The small molecule below binds the protein below.
Small molecule (SMILES): CC(=O)N[C@@H]1[C@@H](O)[C@H](O)[C@@H](CO)O[C@H]1O

Binding-site contacts:
Ligand atom C1 contacts residue ASN179 of chain 1.A at 1.4 Å.
Ligand atom C7 contacts residue ASN179 of chain 1.A at 3.1 Å.
Ligand atom C7 contacts residue ASN200 of chain 1.A at 4.0 Å.
Ligand atom O6 contacts residue ARG304 of chain 1.A at 3.7 Å.
Ligand atom O7 contacts residue ASN179 of chain 1.A at 3.0 Å (h-bond).
Ligand atom O6 contacts residue SER306 of chain 1.A at 3.7 Å.
Ligand atom O6 contacts residue ASN179 of chain 1.A at 4.1 Å.
Ligand atom C5 contacts residue ARG304 of chain 1.A at 4.5 Å.
Ligand atom C3 contacts residue ASN179 of chain 1.A at 3.7 Å.
Ligand atom C6 contacts residue ARG304 of chain 1.A at 4.2 Å.
Ligand atom C5 contacts residue ASN179 of chain 1.A at 3.5 Å.
Ligand atom C8 contacts residue ASN200 of chain 1.A at 3.8 Å.
Ligand atom N2 contacts residue ASN179 of chain 1.A at 2.8 Å (h-bond).
Ligand atom C1 contacts residue ARG304 of chain 1.A at 4.3 Å.
Ligand atom O5 contacts residue ASN179 of chain 1.A at 2.3 Å (h-bond).
Ligand atom C2 contacts residue ASN179 of chain 1.A at 2.3 Å.
Ligand atom C8 contacts residue SER202 of chain 1.A at 3.9 Å.
Ligand atom C1 contacts residue VAL177 of chain 1.A at 4.5 Å (hydrophobic).
Ligand atom C8 contacts residue LEU201 of chain 1.A at 3.6 Å (hydrophobic).
Ligand atom O7 contacts residue ASN200 of chain 1.A at 3.8 Å.
Ligand atom C8 contacts residue ASN179 of chain 1.A at 4.4 Å.
Ligand atom O5 contacts residue ARG304 of chain 1.A at 3.4 Å (salt-bridge).
Ligand atom C8 contacts residue ASN273 of chain 1.A at 3.6 Å.
Ligand atom C4 contacts residue ASN179 of chain 1.A at 4.1 Å.

Sequence of chain 1.A:
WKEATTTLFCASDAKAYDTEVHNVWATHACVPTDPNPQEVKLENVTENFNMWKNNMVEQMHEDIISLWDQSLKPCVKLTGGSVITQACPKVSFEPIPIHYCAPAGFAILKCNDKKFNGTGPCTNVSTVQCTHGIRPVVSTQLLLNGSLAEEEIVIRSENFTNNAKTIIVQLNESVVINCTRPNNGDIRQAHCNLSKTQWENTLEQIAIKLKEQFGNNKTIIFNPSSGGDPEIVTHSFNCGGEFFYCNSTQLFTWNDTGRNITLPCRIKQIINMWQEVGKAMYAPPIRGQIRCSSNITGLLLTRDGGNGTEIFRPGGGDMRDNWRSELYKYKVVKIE